Sequence of chain 1.A:
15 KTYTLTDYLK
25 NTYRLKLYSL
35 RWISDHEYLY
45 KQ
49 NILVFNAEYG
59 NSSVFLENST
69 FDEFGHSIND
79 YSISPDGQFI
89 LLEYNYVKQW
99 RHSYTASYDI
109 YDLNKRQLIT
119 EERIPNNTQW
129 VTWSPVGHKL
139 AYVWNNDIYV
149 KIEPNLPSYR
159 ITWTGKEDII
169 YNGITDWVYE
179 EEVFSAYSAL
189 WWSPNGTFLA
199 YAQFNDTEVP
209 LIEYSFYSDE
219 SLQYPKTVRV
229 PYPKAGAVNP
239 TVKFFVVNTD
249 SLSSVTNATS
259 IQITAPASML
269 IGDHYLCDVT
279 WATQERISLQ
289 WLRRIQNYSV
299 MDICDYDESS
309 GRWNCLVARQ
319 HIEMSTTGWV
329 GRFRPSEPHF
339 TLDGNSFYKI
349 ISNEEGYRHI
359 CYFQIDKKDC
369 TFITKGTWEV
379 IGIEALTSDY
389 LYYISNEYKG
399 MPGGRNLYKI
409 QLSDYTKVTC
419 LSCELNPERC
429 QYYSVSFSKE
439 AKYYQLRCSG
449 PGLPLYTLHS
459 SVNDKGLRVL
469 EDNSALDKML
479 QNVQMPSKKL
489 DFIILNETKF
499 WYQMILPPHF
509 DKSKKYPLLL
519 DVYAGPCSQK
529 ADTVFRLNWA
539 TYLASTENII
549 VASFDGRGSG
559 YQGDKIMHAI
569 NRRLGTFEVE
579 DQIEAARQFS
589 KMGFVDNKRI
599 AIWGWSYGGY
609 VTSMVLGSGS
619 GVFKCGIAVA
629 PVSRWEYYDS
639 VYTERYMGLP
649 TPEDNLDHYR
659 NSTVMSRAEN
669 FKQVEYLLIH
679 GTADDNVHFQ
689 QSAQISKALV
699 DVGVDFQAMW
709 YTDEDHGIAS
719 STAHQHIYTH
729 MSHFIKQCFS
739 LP

A protein and the small-molecule ligand that binds it are described below.
Small molecule (SMILES): CC(=O)N[C@H]1[C@H](O[C@H]2[C@H](O)[C@@H](NC(C)=O)CO[C@@H]2CO)O[C@H](CO)[C@@H](O)[C@@H]1O

Binding-site contacts:
Ligand atom N2 contacts residue ASN255 of chain 1.A at 3.0 Å (h-bond).
Ligand atom O5 contacts residue TRP161 of chain 1.A at 3.9 Å.
Ligand atom O5 contacts residue ASN255 of chain 1.A at 2.3 Å (h-bond).
Ligand atom O7 contacts residue TRP161 of chain 1.A at 3.3 Å.
Ligand atom C2 contacts residue ASN255 of chain 1.A at 2.6 Å.
Ligand atom C5 contacts residue TRP161 of chain 1.A at 3.6 Å (hydrophobic).
Ligand atom C4 contacts residue ASN255 of chain 1.A at 4.3 Å.
Ligand atom C1 contacts residue TRP161 of chain 1.A at 3.9 Å (hydrophobic).
Ligand atom C1 contacts residue ASN255 of chain 1.A at 1.4 Å.
Ligand atom C3 contacts residue ASN255 of chain 1.A at 3.9 Å.
Ligand atom O7 contacts residue ASN255 of chain 1.A at 3.6 Å (h-bond).
Ligand atom C7 contacts residue ASN255 of chain 1.A at 3.7 Å.
Ligand atom C5 contacts residue ASN255 of chain 1.A at 3.6 Å.
Ligand atom C6 contacts residue TRP161 of chain 1.A at 3.8 Å (hydrophobic).